This small molecule binds to this protein.
Small molecule (SMILES): NC[C@H]1O[C@H](O[C@H]2[C@H](O)[C@@H](O[C@H]3O[C@H](CO)[C@@H](O)[C@H](N)[C@H]3O)[C@H](N)C[C@@H]2N)[C@H](O)[C@@H](O)[C@@H]1O

Sequence of chain 1.E:
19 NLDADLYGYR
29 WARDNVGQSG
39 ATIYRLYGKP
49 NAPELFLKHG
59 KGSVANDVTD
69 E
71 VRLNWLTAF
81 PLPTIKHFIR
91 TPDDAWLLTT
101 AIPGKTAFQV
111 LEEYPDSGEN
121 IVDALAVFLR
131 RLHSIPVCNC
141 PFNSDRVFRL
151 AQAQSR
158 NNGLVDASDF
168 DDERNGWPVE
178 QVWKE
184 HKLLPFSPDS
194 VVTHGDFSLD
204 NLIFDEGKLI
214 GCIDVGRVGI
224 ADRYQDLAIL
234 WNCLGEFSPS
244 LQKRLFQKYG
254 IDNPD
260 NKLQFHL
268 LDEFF

Binding-site contacts:
Ligand atom C3 contacts residue ASP199 of chain 1.E at 3.3 Å.
Ligand atom N3 contacts residue PHE167 of chain 1.E at 3.7 Å.
Ligand atom C15 contacts residue ASP168 of chain 1.E at 3.7 Å.
Ligand atom N1 contacts residue PHE272 of chain 1.E at 2.8 Å (h-bond).
Ligand atom C6 contacts residue SER37 of chain 1.E at 3.8 Å.
Ligand atom N2 contacts residue PHE272 of chain 1.E at 2.9 Å (h-bond).
Ligand atom C18 contacts residue CYS236 of chain 1.E at 3.8 Å (hydrophobic).
Ligand atom O11 contacts residue ASP168 of chain 1.E at 3.4 Å (salt-bridge).
Ligand atom C12 contacts residue ASP269 of chain 1.E at 3.6 Å.
Ligand atom C6 contacts residue PHE272 of chain 1.E at 3.1 Å (hydrophobic).
Ligand atom C5 contacts residue PHE272 of chain 1.E at 3.8 Å (hydrophobic).
Ligand atom O14 contacts residue ASN235 of chain 1.E at 3.3 Å (h-bond).
Ligand atom C16 contacts residue GLU239 of chain 1.E at 3.2 Å.
Ligand atom C7 contacts residue ASP168 of chain 1.E at 3.6 Å.
Ligand atom O12 contacts residue SER3 of chain 1.F at 2.8 Å (h-bond).
Ligand atom N3 contacts residue GLU270 of chain 1.E at 2.6 Å (salt-bridge).
Ligand atom C18 contacts residue HIS4 of chain 1.F at 3.5 Å.
Ligand atom C18 contacts residue GLU239 of chain 1.E at 3.3 Å.
Ligand atom O8 contacts residue SER37 of chain 1.E at 3.5 Å (h-bond).
Ligand atom O13 contacts residue ASP168 of chain 1.E at 3.1 Å (salt-bridge).
Ligand atom C10 contacts residue ASP166 of chain 1.E at 3.4 Å.
Ligand atom O8 contacts residue PHE272 of chain 1.E at 3.8 Å.
Ligand atom O13 contacts residue PHE167 of chain 1.E at 3.8 Å.
Ligand atom N3 contacts residue ASP168 of chain 1.E at 2.7 Å (salt-bridge).
Ligand atom C15 contacts residue ASN235 of chain 1.E at 3.7 Å.
Ligand atom N3 contacts residue ASP166 of chain 1.E at 2.7 Å (salt-bridge).
Ligand atom C11 contacts residue ASP269 of chain 1.E at 3.2 Å.
Ligand atom C12 contacts residue ASP166 of chain 1.E at 3.8 Å.
Ligand atom C9 contacts residue ASP166 of chain 1.E at 3.7 Å.
Ligand atom O14 contacts residue GLU239 of chain 1.E at 2.8 Å (salt-bridge).
Ligand atom C17 contacts residue GLU239 of chain 1.E at 3.8 Å.
Ligand atom C13 contacts residue SER3 of chain 1.F at 3.5 Å.
Ligand atom O10 contacts residue ASP166 of chain 1.E at 3.7 Å.
Ligand atom C7 contacts residue GLU270 of chain 1.E at 3.5 Å.
Ligand atom O7 contacts residue ASP199 of chain 1.E at 2.5 Å (salt-bridge).
Ligand atom C12 contacts residue GLU270 of chain 1.E at 3.4 Å.
Ligand atom N2 contacts residue ASP269 of chain 1.E at 2.7 Å (salt-bridge).
Ligand atom C8 contacts residue ASP166 of chain 1.E at 3.4 Å.
Ligand atom C7 contacts residue ASP166 of chain 1.E at 3.5 Å.
Ligand atom O14 contacts residue CYS236 of chain 1.E at 3.5 Å.

Sequence of chain 1.F:
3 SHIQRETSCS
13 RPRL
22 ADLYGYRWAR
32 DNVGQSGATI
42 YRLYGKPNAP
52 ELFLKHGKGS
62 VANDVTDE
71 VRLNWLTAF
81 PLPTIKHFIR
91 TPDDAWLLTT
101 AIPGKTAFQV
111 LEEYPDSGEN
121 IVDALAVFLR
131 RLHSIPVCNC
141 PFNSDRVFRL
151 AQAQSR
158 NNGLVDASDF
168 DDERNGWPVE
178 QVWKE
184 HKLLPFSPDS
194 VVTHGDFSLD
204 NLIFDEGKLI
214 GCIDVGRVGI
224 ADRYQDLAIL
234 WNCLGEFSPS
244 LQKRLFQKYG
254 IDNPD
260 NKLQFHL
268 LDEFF